Sequence of chain 1.A:
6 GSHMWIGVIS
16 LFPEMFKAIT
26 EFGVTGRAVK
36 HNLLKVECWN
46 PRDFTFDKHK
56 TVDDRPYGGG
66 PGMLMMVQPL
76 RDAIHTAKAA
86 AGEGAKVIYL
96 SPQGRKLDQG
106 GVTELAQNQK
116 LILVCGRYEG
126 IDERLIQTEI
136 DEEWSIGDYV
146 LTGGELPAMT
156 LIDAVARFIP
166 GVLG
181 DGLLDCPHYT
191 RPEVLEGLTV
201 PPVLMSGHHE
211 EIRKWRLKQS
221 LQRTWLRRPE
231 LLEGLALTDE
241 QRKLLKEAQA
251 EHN

Binding-site contacts:
Ligand atom N18 contacts residue TYR144 of chain 1.A at 3.1 Å (h-bond).
Ligand atom C9 contacts residue GLY121 of chain 1.A at 3.4 Å.
Ligand atom N18 contacts residue GLY142 of chain 1.A at 2.8 Å (h-bond).
Ligand atom C9 contacts residue GLY149 of chain 1.A at 3.6 Å.
Ligand atom C13 contacts residue PRO152 of chain 1.A at 3.6 Å (hydrophobic).
Ligand atom N16 contacts residue LEU146 of chain 1.A at 3.0 Å (h-bond).
Ligand atom C17 contacts residue SER140 of chain 1.A at 3.8 Å.
Ligand atom C1 contacts residue TYR123 of chain 1.A at 3.7 Å (hydrophobic).
Ligand atom O19 contacts residue SER140 of chain 1.A at 3.4 Å.
Ligand atom C7 contacts residue LEU95 of chain 1.A at 3.7 Å (hydrophobic).
Ligand atom C13 contacts residue LEU95 of chain 1.A at 3.7 Å (hydrophobic).
Ligand atom O19 contacts residue ILE141 of chain 1.A at 3.0 Å (h-bond).
Ligand atom C15 contacts residue TYR144 of chain 1.A at 3.4 Å (hydrophobic).
Ligand atom N10 contacts residue LEU146 of chain 1.A at 2.9 Å (h-bond).
Ligand atom O2 contacts residue TYR123 of chain 1.A at 3.4 Å (h-bond).
Ligand atom C9 contacts residue GLY148 of chain 1.A at 3.5 Å.
Ligand atom C6 contacts residue TYR94 of chain 1.A at 3.0 Å (hydrophobic).
Ligand atom C1 contacts residue VAL145 of chain 1.A at 3.6 Å (hydrophobic).
Ligand atom C15 contacts residue LEU146 of chain 1.A at 3.6 Å (hydrophobic).
Ligand atom C17 contacts residue ILE141 of chain 1.A at 3.8 Å (hydrophobic).
Ligand atom C15 contacts residue PRO97 of chain 1.A at 3.8 Å (hydrophobic).
Ligand atom O19 contacts residue PRO152 of chain 1.A at 3.9 Å.
Ligand atom O19 contacts residue SER96 of chain 1.A at 3.8 Å.
Ligand atom C5 contacts residue TYR94 of chain 1.A at 3.7 Å (hydrophobic).
Ligand atom C4 contacts residue GLU124 of chain 1.A at 3.6 Å.
Ligand atom N10 contacts residue GLY148 of chain 1.A at 3.5 Å.
Ligand atom C11 contacts residue GLY148 of chain 1.A at 3.7 Å.
Ligand atom C11 contacts residue LEU146 of chain 1.A at 3.8 Å (hydrophobic).
Ligand atom C5 contacts residue GLY125 of chain 1.A at 3.6 Å.
Ligand atom N18 contacts residue SER140 of chain 1.A at 3.1 Å (h-bond).
Ligand atom C6 contacts residue GLY125 of chain 1.A at 3.7 Å.
Ligand atom C3 contacts residue TYR123 of chain 1.A at 3.8 Å (hydrophobic).
Ligand atom C14 contacts residue PRO152 of chain 1.A at 3.8 Å (hydrophobic).
Ligand atom C5 contacts residue GLU124 of chain 1.A at 3.5 Å.
Ligand atom C13 contacts residue SER96 of chain 1.A at 3.5 Å.
Ligand atom C12 contacts residue GLY148 of chain 1.A at 3.9 Å.
Ligand atom C12 contacts residue LEU95 of chain 1.A at 3.8 Å (hydrophobic).
Ligand atom C6 contacts residue SER96 of chain 1.A at 3.7 Å.
Ligand atom O2 contacts residue LEU146 of chain 1.A at 3.5 Å (h-bond).
Ligand atom C14 contacts residue PRO97 of chain 1.A at 3.9 Å (hydrophobic).

A protein and the small-molecule ligand that binds it are described below.
Small molecule (SMILES): COc1ccccc1CNc1ccc(C(N)=O)cn1